A protein and the small-molecule ligand that binds it are described below.
Small molecule (SMILES): C[C@H](N)C(=O)N[C@@H](C)C(=O)N[C@@H](C)C(=O)N[C@@H](C)C(=O)N[C@@H](C)C(=O)N[C@@H](C)C(=O)N[C@@H](C)C(=O)N[C@@H](C)C(=O)N[C@@H](C)C(=O)N[C@@H](C)C(=O)N[C@@H](C)C(=O)N[C@@H](C)C(=O)N[C@@H](C)C(=O)N[C@@H](C)C(=O)N[C@@H](C)C(=O)N[C@@H](C)C(=O)N[C@@H](C)C(=O)N[C@@H](C)C=O

Binding-site contacts:
Ligand atom CB contacts residue ARG10 of chain 1.GB at 3.7 Å.
Ligand atom CA contacts residue PHE325 of chain 1.FB at 4.4 Å (hydrophobic).
Ligand atom CB contacts residue PHE320 of chain 1.FB at 3.6 Å (hydrophobic).
Ligand atom CA contacts residue HIS321 of chain 1.FB at 4.2 Å.
Ligand atom C contacts residue PHE325 of chain 1.FB at 4.4 Å (hydrophobic).
Ligand atom N contacts residue PHE320 of chain 1.FB at 4.4 Å.
Ligand atom C contacts residue PHE320 of chain 1.FB at 4.3 Å (hydrophobic).
Ligand atom O contacts residue ARG13 of chain 1.GB at 2.6 Å (salt-bridge).
Ligand atom C contacts residue HIS321 of chain 1.FB at 3.6 Å.
Ligand atom CA contacts residue PHE320 of chain 1.FB at 3.7 Å (hydrophobic).
Ligand atom CB contacts residue PHE325 of chain 1.FB at 3.6 Å (hydrophobic).
Ligand atom N contacts residue ARG13 of chain 1.GB at 3.6 Å (salt-bridge).
Ligand atom O contacts residue TYR226 of chain 1.IB at 4.2 Å.
Ligand atom O contacts residue HIS321 of chain 1.FB at 3.1 Å.
Ligand atom O contacts residue PHE325 of chain 1.FB at 3.3 Å.
Ligand atom C contacts residue ARG13 of chain 1.GB at 3.5 Å.
Ligand atom N contacts residue HIS321 of chain 1.FB at 4.0 Å.
Ligand atom O contacts residue PHE320 of chain 1.FB at 3.6 Å.
Ligand atom CB contacts residue THR229 of chain 1.IB at 4.0 Å.
Ligand atom CB contacts residue TYR226 of chain 1.IB at 3.5 Å (hydrophobic).
Ligand atom O contacts residue HIS182 of chain 1.KA at 4.2 Å.
Ligand atom CA contacts residue ARG13 of chain 1.GB at 3.5 Å.
Ligand atom O contacts residue GLU239 of chain 1.IB at 3.9 Å.
Ligand atom CB contacts residue ARG17 of chain 1.GB at 3.7 Å.

Sequence of chain 1.KA:
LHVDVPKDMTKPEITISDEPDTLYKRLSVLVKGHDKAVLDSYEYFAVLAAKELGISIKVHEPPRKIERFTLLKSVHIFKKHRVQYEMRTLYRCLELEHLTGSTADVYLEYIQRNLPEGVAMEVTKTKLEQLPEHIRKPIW

Sequence of chain 1.GB:
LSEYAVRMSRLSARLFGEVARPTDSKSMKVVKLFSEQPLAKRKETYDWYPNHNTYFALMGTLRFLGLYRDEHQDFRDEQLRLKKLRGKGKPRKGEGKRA

Sequence of chain 1.IB:
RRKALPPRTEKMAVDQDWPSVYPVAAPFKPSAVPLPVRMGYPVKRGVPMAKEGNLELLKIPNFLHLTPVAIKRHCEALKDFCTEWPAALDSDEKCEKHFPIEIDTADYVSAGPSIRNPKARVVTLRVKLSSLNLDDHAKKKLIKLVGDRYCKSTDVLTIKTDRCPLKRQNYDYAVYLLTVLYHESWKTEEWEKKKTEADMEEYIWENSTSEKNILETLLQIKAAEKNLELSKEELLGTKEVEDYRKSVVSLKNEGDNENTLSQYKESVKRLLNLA

Sequence of chain 1.FB:
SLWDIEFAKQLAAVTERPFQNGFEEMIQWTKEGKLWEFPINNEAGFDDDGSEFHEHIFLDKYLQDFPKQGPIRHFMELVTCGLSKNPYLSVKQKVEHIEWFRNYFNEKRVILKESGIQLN